Binding-site contacts:
Ligand atom O3 contacts residue GLY214 of chain 2.A at 3.2 Å (h-bond).
Ligand atom C5 contacts residue ALA123 of chain 2.A at 3.5 Å (hydrophobic).
Ligand atom O4 contacts residue ALA123 of chain 2.A at 3.9 Å.
Ligand atom O8 contacts residue TYR86 of chain 2.A at 3.0 Å.
Ligand atom C9 contacts residue HIS172 of chain 2.A at 3.5 Å.
Ligand atom O8 contacts residue GLN215 of chain 2.A at 3.1 Å (h-bond).
Ligand atom C4 contacts residue GLN215 of chain 2.A at 3.9 Å.
Ligand atom C7 contacts residue TRP140 of chain 2.A at 3.8 Å (hydrophobic).
Ligand atom C3 contacts residue GLY214 of chain 2.A at 4.1 Å.
Ligand atom N5 contacts residue ALA123 of chain 2.A at 2.8 Å (h-bond).
Ligand atom C11 contacts residue GLY122 of chain 2.A at 3.7 Å.
Ligand atom C8 contacts residue TRP140 of chain 2.A at 4.0 Å (hydrophobic).
Ligand atom C9 contacts residue TRP140 of chain 2.A at 3.9 Å (hydrophobic).
Ligand atom C1 contacts residue THR124 of chain 2.A at 3.3 Å.
Ligand atom C6 contacts residue GLN215 of chain 2.A at 3.8 Å.
Ligand atom C4 contacts residue ALA123 of chain 2.A at 3.4 Å (hydrophobic).
Ligand atom C1 contacts residue SER125 of chain 2.A at 3.8 Å.
Ligand atom O1B contacts residue THR124 of chain 2.A at 3.1 Å (h-bond).
Ligand atom C9 contacts residue TYR86 of chain 2.A at 3.4 Å (hydrophobic).
Ligand atom C9 contacts residue GLU179 of chain 2.A at 3.4 Å.
Ligand atom O10 contacts residue LEU183 of chain 2.A at 3.4 Å.
Ligand atom O9 contacts residue TYR86 of chain 2.A at 2.9 Å (h-bond).
Ligand atom O9 contacts residue GLN215 of chain 2.A at 3.8 Å.
Ligand atom C4 contacts residue GLY214 of chain 2.A at 4.1 Å.
Ligand atom O9 contacts residue GLU179 of chain 2.A at 2.6 Å (salt-bridge).
Ligand atom O8 contacts residue TRP140 of chain 2.A at 3.8 Å.
Ligand atom O1B contacts residue SER125 of chain 2.A at 2.8 Å (h-bond).
Ligand atom C11 contacts residue TRP140 of chain 2.A at 4.0 Å (hydrophobic).
Ligand atom O1A contacts residue THR124 of chain 2.A at 2.7 Å (h-bond).
Ligand atom O9 contacts residue HIS172 of chain 2.A at 3.6 Å (h-bond).
Ligand atom O1A contacts residue GLN215 of chain 2.A at 3.2 Å (h-bond).
Ligand atom C6 contacts residue ALA123 of chain 2.A at 4.0 Å (hydrophobic).
Ligand atom C11 contacts residue ALA123 of chain 2.A at 3.8 Å (hydrophobic).
Ligand atom O4 contacts residue GLY214 of chain 2.A at 3.0 Å (h-bond).
Ligand atom C1 contacts residue GLN215 of chain 2.A at 3.8 Å.
Ligand atom O4 contacts residue GLN215 of chain 2.A at 2.8 Å (h-bond).
Ligand atom C10 contacts residue ALA123 of chain 2.A at 3.8 Å (hydrophobic).
Ligand atom C11 contacts residue LEU142 of chain 2.A at 3.6 Å (hydrophobic).
Ligand atom C8 contacts residue TYR86 of chain 2.A at 3.9 Å (hydrophobic).
Ligand atom C8 contacts residue GLN215 of chain 2.A at 3.6 Å.

A protein and the small-molecule ligand that binds it are described below.
Small molecule (SMILES): CC(=O)N[C@H]1[C@H]([C@H](O)[C@H](O)CO)O[C@@](OC[C@H]2O[C@@H](O)[C@H](O)[C@@H](O)[C@H]2O)(C(=O)O)C[C@@H]1O

Sequence of chain 2.A:
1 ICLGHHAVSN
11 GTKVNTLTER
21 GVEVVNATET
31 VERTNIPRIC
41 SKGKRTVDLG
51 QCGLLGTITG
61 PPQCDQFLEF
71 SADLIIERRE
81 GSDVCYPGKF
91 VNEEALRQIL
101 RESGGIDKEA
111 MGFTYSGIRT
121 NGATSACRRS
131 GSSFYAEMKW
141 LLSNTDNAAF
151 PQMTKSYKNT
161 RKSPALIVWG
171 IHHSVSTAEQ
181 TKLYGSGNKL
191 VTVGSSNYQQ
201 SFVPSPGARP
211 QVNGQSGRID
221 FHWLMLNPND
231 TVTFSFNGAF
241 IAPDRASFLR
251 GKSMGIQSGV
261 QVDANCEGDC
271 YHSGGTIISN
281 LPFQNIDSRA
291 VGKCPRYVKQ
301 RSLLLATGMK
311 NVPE